A small-molecule ligand and the protein it binds are described below.
Small molecule (SMILES): COc1ccc(O)c(-c2nc(N)nc(N)n2)c1

Sequence of chain 1.A:
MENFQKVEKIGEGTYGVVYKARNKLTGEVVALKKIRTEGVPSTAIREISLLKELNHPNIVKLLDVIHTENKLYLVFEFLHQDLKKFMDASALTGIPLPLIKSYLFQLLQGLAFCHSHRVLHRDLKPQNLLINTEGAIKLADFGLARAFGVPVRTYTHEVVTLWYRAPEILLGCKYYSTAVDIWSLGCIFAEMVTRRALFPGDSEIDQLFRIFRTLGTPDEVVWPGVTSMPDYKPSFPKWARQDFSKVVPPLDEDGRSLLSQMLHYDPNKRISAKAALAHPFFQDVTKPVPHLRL

Binding-site contacts:
Ligand atom N14 contacts residue PHE90 of chain 1.A at 4.0 Å.
Ligand atom C5 contacts residue LEU142 of chain 1.A at 3.5 Å (hydrophobic).
Ligand atom C6 contacts residue LEU142 of chain 1.A at 3.7 Å (hydrophobic).
Ligand atom C9 contacts residue PHE88 of chain 1.A at 4.0 Å (hydrophobic).
Ligand atom N3 contacts residue ILE18 of chain 1.A at 3.3 Å (h-bond).
Ligand atom C10 contacts residue VAL72 of chain 1.A at 4.1 Å (hydrophobic).
Ligand atom C2 contacts residue ASP94 of chain 1.A at 3.9 Å.
Ligand atom C17 contacts residue PHE88 of chain 1.A at 3.2 Å (hydrophobic).
Ligand atom N4 contacts residue LEU142 of chain 1.A at 3.7 Å.
Ligand atom N14 contacts residue ILE18 of chain 1.A at 3.8 Å.
Ligand atom C17 contacts residue ALA152 of chain 1.A at 3.6 Å (hydrophobic).
Ligand atom O8 contacts residue PHE90 of chain 1.A at 3.6 Å.
Ligand atom O12 contacts residue ALA152 of chain 1.A at 3.8 Å.
Ligand atom O8 contacts residue GLU89 of chain 1.A at 4.0 Å.
Ligand atom C7 contacts residue LEU142 of chain 1.A at 3.8 Å (hydrophobic).
Ligand atom N16 contacts residue GLN93 of chain 1.A at 3.5 Å (h-bond).
Ligand atom C7 contacts residue ALA39 of chain 1.A at 3.6 Å (hydrophobic).
Ligand atom N16 contacts residue LEU91 of chain 1.A at 3.0 Å (h-bond).
Ligand atom N1 contacts residue ILE18 of chain 1.A at 4.0 Å.
Ligand atom C5 contacts residue ILE18 of chain 1.A at 3.7 Å (hydrophobic).
Ligand atom N16 contacts residue PHE90 of chain 1.A at 3.7 Å.
Ligand atom N16 contacts residue HIS92 of chain 1.A at 3.0 Å (h-bond).
Ligand atom C9 contacts residue VAL72 of chain 1.A at 4.0 Å (hydrophobic).
Ligand atom C10 contacts residue PHE88 of chain 1.A at 3.7 Å (hydrophobic).
Ligand atom N14 contacts residue LEU142 of chain 1.A at 3.8 Å.
Ligand atom C2 contacts residue ILE18 of chain 1.A at 3.9 Å (hydrophobic).
Ligand atom C13 contacts residue VAL26 of chain 1.A at 3.8 Å (hydrophobic).
Ligand atom C9 contacts residue GLU89 of chain 1.A at 3.4 Å.
Ligand atom C15 contacts residue LEU91 of chain 1.A at 3.6 Å (hydrophobic).
Ligand atom C9 contacts residue ALA39 of chain 1.A at 3.4 Å (hydrophobic).
Ligand atom C17 contacts residue ASP153 of chain 1.A at 3.0 Å.
Ligand atom C15 contacts residue ILE18 of chain 1.A at 4.0 Å (hydrophobic).
Ligand atom C10 contacts residue ALA39 of chain 1.A at 3.8 Å (hydrophobic).
Ligand atom O8 contacts residue ALA39 of chain 1.A at 4.0 Å.
Ligand atom N14 contacts residue LEU91 of chain 1.A at 3.3 Å (h-bond).
Ligand atom C7 contacts residue LEU91 of chain 1.A at 4.0 Å (hydrophobic).
Ligand atom O8 contacts residue LEU91 of chain 1.A at 2.8 Å (h-bond).
Ligand atom N3 contacts residue ASP94 of chain 1.A at 3.2 Å (salt-bridge).
Ligand atom N4 contacts residue ILE18 of chain 1.A at 3.7 Å.
Ligand atom C10 contacts residue ALA152 of chain 1.A at 4.1 Å (hydrophobic).